Binding-site contacts:
Ligand atom C29 contacts residue GLY236 of chain 1.A at 3.3 Å.
Ligand atom C11 contacts residue TYR77 of chain 1.A at 3.5 Å (hydrophobic).
Ligand atom C2 contacts residue LYS113 of chain 1.A at 3.9 Å.
Ligand atom CL1 contacts residue GLY80 of chain 1.A at 3.6 Å.
Ligand atom C29 contacts residue LEU36 of chain 1.A at 3.8 Å (hydrophobic).
Ligand atom N22 contacts residue PHE114 of chain 1.A at 3.5 Å (h-bond).
Ligand atom C10 contacts residue GLY236 of chain 1.A at 3.7 Å.
Ligand atom C8 contacts residue GLY236 of chain 1.A at 3.7 Å.
Ligand atom N23 contacts residue ILE116 of chain 1.A at 3.4 Å.
Ligand atom S17 contacts residue LEU36 of chain 1.A at 3.7 Å.
Ligand atom O26 contacts residue THR237 of chain 1.A at 3.4 Å.
Ligand atom C29 contacts residue ASP38 of chain 1.A at 3.7 Å.
Ligand atom C16 contacts residue GLY236 of chain 1.A at 3.8 Å.
Ligand atom C7 contacts residue TYR77 of chain 1.A at 3.5 Å (hydrophobic).
Ligand atom C21 contacts residue ILE116 of chain 1.A at 3.8 Å (hydrophobic).
Ligand atom C28 contacts residue LEU36 of chain 1.A at 3.6 Å (hydrophobic).
Ligand atom N12 contacts residue GLY236 of chain 1.A at 3.8 Å.
Ligand atom N22 contacts residue LYS113 of chain 1.A at 3.0 Å (salt-bridge).
Ligand atom CL1 contacts residue LYS113 of chain 1.A at 3.8 Å.
Ligand atom C3 contacts residue LYS113 of chain 1.A at 3.5 Å.
Ligand atom C20 contacts residue ILE116 of chain 1.A at 3.7 Å (hydrophobic).
Ligand atom BR1 contacts residue THR238 of chain 1.A at 3.7 Å.
Ligand atom C24 contacts residue ILE116 of chain 1.A at 3.5 Å (hydrophobic).
Ligand atom CL1 contacts residue TYR77 of chain 1.A at 3.8 Å.
Ligand atom CL1 contacts residue LYS81 of chain 1.A at 3.6 Å.
Ligand atom C21 contacts residue PHE114 of chain 1.A at 3.2 Å (hydrophobic).
Ligand atom S17 contacts residue TRP121 of chain 1.A at 3.9 Å.
Ligand atom C6 contacts residue TYR77 of chain 1.A at 3.8 Å (hydrophobic).
Ligand atom BR1 contacts residue GLY236 of chain 1.A at 3.3 Å.
Ligand atom N22 contacts residue ILE116 of chain 1.A at 3.5 Å.
Ligand atom S17 contacts residue GLN18 of chain 1.A at 3.4 Å (h-bond).
Ligand atom C13 contacts residue GLY236 of chain 1.A at 3.4 Å.
Ligand atom O26 contacts residue THR238 of chain 1.A at 2.9 Å (h-bond).
Ligand atom C7 contacts residue PHE114 of chain 1.A at 3.6 Å (hydrophobic).
Ligand atom BR1 contacts residue GLY19 of chain 1.A at 3.8 Å.
Ligand atom C14 contacts residue THR238 of chain 1.A at 3.7 Å.
Ligand atom CL1 contacts residue ASP112 of chain 1.A at 3.9 Å.
Ligand atom N9 contacts residue GLY236 of chain 1.A at 2.9 Å (h-bond).
Ligand atom N23 contacts residue LYS113 of chain 1.A at 3.8 Å.
Ligand atom C18 contacts residue TRP121 of chain 1.A at 3.4 Å (hydrophobic).

A small-molecule ligand and the protein it binds are described below.
Small molecule (SMILES): CC1(C)Cc2cc(Cl)ccc2C(N[C@@H](Cc2c(-c3cn[nH]c3)csc2Br)C(=O)O)=N1

Sequence of chain 1.A:
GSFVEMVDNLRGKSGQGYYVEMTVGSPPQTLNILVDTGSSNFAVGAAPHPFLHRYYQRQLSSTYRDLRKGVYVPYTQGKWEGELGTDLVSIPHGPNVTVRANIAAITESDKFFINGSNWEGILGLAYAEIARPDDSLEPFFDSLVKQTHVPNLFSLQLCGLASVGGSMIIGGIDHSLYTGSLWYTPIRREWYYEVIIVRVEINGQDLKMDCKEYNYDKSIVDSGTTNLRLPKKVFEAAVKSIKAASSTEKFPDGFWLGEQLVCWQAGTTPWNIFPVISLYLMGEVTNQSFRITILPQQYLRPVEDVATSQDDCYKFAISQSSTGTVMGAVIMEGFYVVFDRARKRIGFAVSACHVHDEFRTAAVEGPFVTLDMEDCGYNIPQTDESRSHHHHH